Binding-site contacts:
Ligand atom N14 contacts residue SER309 of chain 1.A at 2.8 Å.
Ligand atom O20 contacts residue ASN304 of chain 3.A at 3.0 Å (h-bond).
Ligand atom C33 contacts residue ILE192 of chain 3.A at 2.9 Å (hydrophobic).
Ligand atom C33 contacts residue PHE225 of chain 3.A at 3.4 Å (hydrophobic).
Ligand atom N11 contacts residue PHE264 of chain 3.A at 3.6 Å.
Ligand atom C37 contacts residue THR190 of chain 3.A at 3.8 Å.
Ligand atom C4 contacts residue LYS310 of chain 1.A at 3.3 Å.
Ligand atom O20 contacts residue ILE305 of chain 3.A at 3.1 Å (h-bond).
Ligand atom S contacts residue ASP185 of chain 3.A at 3.3 Å (salt-bridge).
Ligand atom C1 contacts residue ASN304 of chain 3.A at 3.5 Å.
Ligand atom C37 contacts residue HIS243 of chain 3.A at 3.5 Å.
Ligand atom C10 contacts residue PHE264 of chain 3.A at 3.9 Å (hydrophobic).
Ligand atom C7 contacts residue LYS310 of chain 1.A at 3.5 Å.
Ligand atom C37 contacts residue FE21 of chain 3.C at 2.5 Å.
Ligand atom N14 contacts residue LYS310 of chain 1.A at 3.6 Å.
Ligand atom C3 contacts residue ASN304 of chain 3.A at 3.6 Å.
Ligand atom C16 contacts residue FE21 of chain 3.C at 3.1 Å.
Ligand atom C30 contacts residue FE21 of chain 3.C at 3.7 Å.
Ligand atom O19 contacts residue VAL303 of chain 3.A at 3.9 Å.
Ligand atom N29 contacts residue HIS183 of chain 3.A at 3.1 Å (h-bond).
Ligand atom O19 contacts residue ASN304 of chain 3.A at 3.4 Å (h-bond).
Ligand atom S contacts residue FE21 of chain 3.C at 2.8 Å.
Ligand atom O15 contacts residue ARG160 of chain 3.A at 3.0 Å (salt-bridge).
Ligand atom C32 contacts residue FE21 of chain 3.C at 3.3 Å.
Ligand atom C16 contacts residue HIS183 of chain 3.A at 2.8 Å.
Ligand atom C10 contacts residue ARG160 of chain 3.A at 3.8 Å.
Ligand atom S contacts residue ILE305 of chain 3.A at 3.8 Å.
Ligand atom O42 contacts residue VAL245 of chain 3.A at 3.2 Å.
Ligand atom C4 contacts residue ARG160 of chain 3.A at 3.4 Å.
Ligand atom O15 contacts residue ARG162 of chain 3.A at 3.7 Å.
Ligand atom O15 contacts residue LYS310 of chain 1.A at 3.9 Å.
Ligand atom C3 contacts residue ARG160 of chain 3.A at 3.5 Å.
Ligand atom C37 contacts residue ASP185 of chain 3.A at 3.0 Å.
Ligand atom N29 contacts residue FE21 of chain 3.C at 3.5 Å.
Ligand atom O43 contacts residue LEU204 of chain 3.A at 3.4 Å.
Ligand atom C4 contacts residue ILE305 of chain 3.A at 3.9 Å (hydrophobic).
Ligand atom S contacts residue HIS183 of chain 3.A at 3.6 Å.
Ligand atom C7 contacts residue ILE305 of chain 3.A at 3.6 Å (hydrophobic).
Ligand atom O20 contacts residue VAL303 of chain 3.A at 3.7 Å.
Ligand atom S contacts residue PHE264 of chain 3.A at 3.3 Å.

Sequence of chain 3.A:
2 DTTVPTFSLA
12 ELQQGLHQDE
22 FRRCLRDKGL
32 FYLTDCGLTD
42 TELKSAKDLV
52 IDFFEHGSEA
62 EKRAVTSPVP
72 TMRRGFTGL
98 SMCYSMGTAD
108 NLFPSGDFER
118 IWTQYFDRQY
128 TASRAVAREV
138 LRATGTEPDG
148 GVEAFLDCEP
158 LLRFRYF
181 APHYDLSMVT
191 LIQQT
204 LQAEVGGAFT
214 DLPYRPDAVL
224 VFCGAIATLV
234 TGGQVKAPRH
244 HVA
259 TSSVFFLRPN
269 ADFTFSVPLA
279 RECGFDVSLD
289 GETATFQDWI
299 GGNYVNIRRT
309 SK

A small-molecule ligand and the protein it binds are described below.
Small molecule (SMILES): CC1=C(C(=O)O)N2C(=O)[C@@H](NC(=O)CCC[C@@H](N)C(=O)O)[C@H]2SC1

Sequence of chain 1.A:
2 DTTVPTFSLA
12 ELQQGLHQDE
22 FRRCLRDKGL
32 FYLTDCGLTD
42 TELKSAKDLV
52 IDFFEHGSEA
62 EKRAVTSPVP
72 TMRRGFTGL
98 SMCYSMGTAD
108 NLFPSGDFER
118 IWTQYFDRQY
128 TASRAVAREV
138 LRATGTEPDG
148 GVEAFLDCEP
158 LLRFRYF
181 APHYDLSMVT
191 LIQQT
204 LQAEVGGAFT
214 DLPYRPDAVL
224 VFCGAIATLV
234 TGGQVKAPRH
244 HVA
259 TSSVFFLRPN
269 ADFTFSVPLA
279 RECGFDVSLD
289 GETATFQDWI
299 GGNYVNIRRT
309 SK